Binding-site contacts:
Ligand atom C3 contacts residue ASN59 of chain 1.I at 3.7 Å.
Ligand atom O7 contacts residue ASN59 of chain 1.I at 3.2 Å (h-bond).
Ligand atom C4 contacts residue ASN59 of chain 1.I at 4.2 Å.
Ligand atom O5 contacts residue ASN59 of chain 1.I at 2.4 Å (h-bond).
Ligand atom C1 contacts residue ASN59 of chain 1.I at 1.4 Å.
Ligand atom C7 contacts residue ASN59 of chain 1.I at 3.1 Å.
Ligand atom N2 contacts residue ASN59 of chain 1.I at 2.7 Å (h-bond).
Ligand atom C2 contacts residue ASN59 of chain 1.I at 2.3 Å.
Ligand atom C5 contacts residue ASN59 of chain 1.I at 3.6 Å.
Ligand atom C8 contacts residue ASN59 of chain 1.I at 4.1 Å.

Sequence of chain 1.I:
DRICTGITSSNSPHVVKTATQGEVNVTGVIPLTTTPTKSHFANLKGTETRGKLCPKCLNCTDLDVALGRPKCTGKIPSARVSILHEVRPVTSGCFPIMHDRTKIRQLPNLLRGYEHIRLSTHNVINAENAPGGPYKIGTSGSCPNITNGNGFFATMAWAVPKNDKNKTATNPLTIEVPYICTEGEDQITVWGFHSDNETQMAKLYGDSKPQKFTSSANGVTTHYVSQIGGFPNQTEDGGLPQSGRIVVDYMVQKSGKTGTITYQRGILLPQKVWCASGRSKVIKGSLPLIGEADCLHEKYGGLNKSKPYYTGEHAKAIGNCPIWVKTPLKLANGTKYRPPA

This protein binds this small molecule.
Small molecule (SMILES): CC(=O)N[C@@H]1[C@@H](O)[C@H](O)[C@@H](CO)O[C@H]1O